Binding-site contacts:
Ligand atom C31 contacts residue PHE178 of chain 1.A at 4.0 Å (hydrophobic).
Ligand atom C72 contacts residue ZN1 of chain 1.B at 3.3 Å.
Ligand atom C61 contacts residue ARG176 of chain 1.A at 4.0 Å.
Ligand atom C62 contacts residue HIS230 of chain 1.A at 3.8 Å.
Ligand atom C52 contacts residue HIS230 of chain 1.A at 3.4 Å.
Ligand atom C52 contacts residue SER150 of chain 1.A at 3.7 Å.
Ligand atom O18 contacts residue HIS149 of chain 1.A at 3.5 Å (h-bond).
Ligand atom N7 contacts residue ILE99 of chain 1.A at 3.8 Å.
Ligand atom C61 contacts residue ALA179 of chain 1.A at 4.1 Å (hydrophobic).
Ligand atom C12 contacts residue PHE178 of chain 1.A at 4.1 Å (hydrophobic).
Ligand atom C41 contacts residue PHE178 of chain 1.A at 3.6 Å (hydrophobic).
Ligand atom O18 contacts residue ASP153 of chain 1.A at 3.2 Å (salt-bridge).
Ligand atom C12 contacts residue HIS197 of chain 1.A at 4.1 Å.
Ligand atom N7 contacts residue GLU102 of chain 1.A at 3.8 Å.
Ligand atom O5 contacts residue PHE178 of chain 1.A at 3.6 Å (h-bond).
Ligand atom N13 contacts residue HIS230 of chain 1.A at 3.0 Å (h-bond).
Ligand atom N13 contacts residue ASP153 of chain 1.A at 4.1 Å.
Ligand atom N13 contacts residue ZN1 of chain 1.B at 2.3 Å.
Ligand atom S1 contacts residue GLU102 of chain 1.A at 4.1 Å.
Ligand atom O16 contacts residue ZN1 of chain 1.B at 3.6 Å.
Ligand atom O18 contacts residue HIS197 of chain 1.A at 3.8 Å.
Ligand atom O18 contacts residue ARG223 of chain 1.A at 3.7 Å.
Ligand atom C72 contacts residue HIS197 of chain 1.A at 3.3 Å.
Ligand atom O5 contacts residue GLU102 of chain 1.A at 3.3 Å (salt-bridge).
Ligand atom C72 contacts residue HIS230 of chain 1.A at 3.2 Å.
Ligand atom O18 contacts residue HIS230 of chain 1.A at 3.1 Å (h-bond).
Ligand atom C12 contacts residue TYR196 of chain 1.A at 4.1 Å (hydrophobic).
Ligand atom O16 contacts residue HIS230 of chain 1.A at 3.3 Å (h-bond).
Ligand atom O5 contacts residue ARG176 of chain 1.A at 4.2 Å.
Ligand atom N13 contacts residue HIS149 of chain 1.A at 3.4 Å (h-bond).
Ligand atom C42 contacts residue SER150 of chain 1.A at 3.2 Å.
Ligand atom C42 contacts residue HIS230 of chain 1.A at 4.0 Å.
Ligand atom O5 contacts residue TYR177 of chain 1.A at 3.7 Å.
Ligand atom N13 contacts residue HIS197 of chain 1.A at 4.1 Å.
Ligand atom C11 contacts residue TYR196 of chain 1.A at 4.1 Å (hydrophobic).
Ligand atom N7 contacts residue LEU103 of chain 1.A at 3.4 Å (h-bond).
Ligand atom O18 contacts residue ZN1 of chain 1.B at 1.9 Å.
Ligand atom O7 contacts residue ARG176 of chain 1.A at 3.0 Å (salt-bridge).
Ligand atom O7 contacts residue GLU102 of chain 1.A at 3.8 Å.
Ligand atom O16 contacts residue HIS197 of chain 1.A at 2.2 Å (h-bond).

This protein binds this small molecule.
Small molecule (SMILES): NS(=O)(=O)c1ccc(Cc2ccc(C(=O)NO)cc2)cc1

Sequence of chain 1.A:
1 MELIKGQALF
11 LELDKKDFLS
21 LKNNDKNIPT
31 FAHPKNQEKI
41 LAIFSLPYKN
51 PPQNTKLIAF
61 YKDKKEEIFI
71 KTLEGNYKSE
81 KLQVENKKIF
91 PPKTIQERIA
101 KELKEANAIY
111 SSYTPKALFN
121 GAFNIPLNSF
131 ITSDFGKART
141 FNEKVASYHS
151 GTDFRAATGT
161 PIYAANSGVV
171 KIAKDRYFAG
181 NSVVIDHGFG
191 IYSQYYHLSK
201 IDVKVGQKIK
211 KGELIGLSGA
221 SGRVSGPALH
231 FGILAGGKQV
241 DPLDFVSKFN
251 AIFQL